Sequence of chain 1.E:
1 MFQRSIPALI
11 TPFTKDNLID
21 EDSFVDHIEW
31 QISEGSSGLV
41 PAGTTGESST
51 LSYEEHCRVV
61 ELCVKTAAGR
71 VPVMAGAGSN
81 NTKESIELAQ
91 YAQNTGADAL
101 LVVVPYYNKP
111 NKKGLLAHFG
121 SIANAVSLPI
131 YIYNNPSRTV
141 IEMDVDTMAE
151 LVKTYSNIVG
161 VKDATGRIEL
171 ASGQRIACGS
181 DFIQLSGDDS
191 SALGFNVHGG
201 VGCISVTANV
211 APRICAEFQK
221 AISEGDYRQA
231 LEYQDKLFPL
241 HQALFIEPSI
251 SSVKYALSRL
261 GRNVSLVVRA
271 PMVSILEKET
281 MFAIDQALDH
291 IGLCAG

The protein below binds the small molecule below.
Small molecule (SMILES): O=C(O)CCC(O)CC(=O)C(=O)O

Binding-site contacts:
Ligand atom CAJ contacts residue TYR133 of chain 1.E at 3.6 Å (hydrophobic).
Ligand atom CAM contacts residue E8U1 of chain 1.O at 0.7 Å.
Ligand atom CAI contacts residue ARG138 of chain 1.E at 3.6 Å.
Ligand atom CAF contacts residue TYR133 of chain 1.E at 3.6 Å (hydrophobic).
Ligand atom OAC contacts residue ILE204 of chain 1.E at 3.3 Å (h-bond).
Ligand atom OAD contacts residue E8U1 of chain 1.O at 0.0 Å (h-bond).
Ligand atom CAM contacts residue LYS162 of chain 1.E at 3.0 Å.
Ligand atom CAK contacts residue GLY187 of chain 1.E at 3.9 Å.
Ligand atom CAG contacts residue ALA8 of chain 1.E at 3.7 Å (hydrophobic).
Ligand atom OAB contacts residue LYS162 of chain 1.E at 2.8 Å (salt-bridge).
Ligand atom OAE contacts residue E8U1 of chain 1.O at 0.1 Å (h-bond).
Ligand atom OAB contacts residue E8U1 of chain 1.O at 0.1 Å (h-bond).
Ligand atom CAJ contacts residue LYS162 of chain 1.E at 2.3 Å.
Ligand atom CAJ contacts residue ALA8 of chain 1.E at 3.6 Å (hydrophobic).
Ligand atom CAF contacts residue E8U1 of chain 1.O at 0.2 Å.
Ligand atom OAB contacts residue GLY43 of chain 1.E at 3.7 Å.
Ligand atom OAB contacts residue TYR133 of chain 1.E at 3.7 Å.
Ligand atom OAE contacts residue LYS162 of chain 1.E at 3.4 Å (salt-bridge).
Ligand atom OAC contacts residue GLY187 of chain 1.E at 2.7 Å (h-bond).
Ligand atom OAA contacts residue E8U1 of chain 1.O at 0.0 Å (h-bond).
Ligand atom CAJ contacts residue THR44 of chain 1.E at 3.6 Å.
Ligand atom CAI contacts residue E8U1 of chain 1.O at 0.1 Å.
Ligand atom CAG contacts residue E8U1 of chain 1.O at 0.2 Å.
Ligand atom OAE contacts residue ALA8 of chain 1.E at 3.5 Å.
Ligand atom OAA contacts residue ASN135 of chain 1.E at 2.8 Å (h-bond).
Ligand atom CAI contacts residue ASN135 of chain 1.E at 3.7 Å.
Ligand atom OAD contacts residue ARG138 of chain 1.E at 3.0 Å (salt-bridge).
Ligand atom CAK contacts residue E8U1 of chain 1.O at 0.2 Å.
Ligand atom CAL contacts residue E8U1 of chain 1.O at 0.1 Å.
Ligand atom CAJ contacts residue E8U1 of chain 1.O at 0.1 Å.
Ligand atom CAM contacts residue GLY187 of chain 1.E at 3.5 Å.
Ligand atom OAE contacts residue THR44 of chain 1.E at 3.4 Å.
Ligand atom OAA contacts residue ARG138 of chain 1.E at 3.1 Å (salt-bridge).
Ligand atom CAL contacts residue LYS162 of chain 1.E at 1.2 Å.
Ligand atom OAB contacts residue THR44 of chain 1.E at 2.9 Å (h-bond).
Ligand atom CAG contacts residue LYS162 of chain 1.E at 2.4 Å.
Ligand atom OAE contacts residue THR45 of chain 1.E at 3.0 Å (h-bond).
Ligand atom CAL contacts residue TYR133 of chain 1.E at 3.5 Å (hydrophobic).
Ligand atom CAG contacts residue ILE204 of chain 1.E at 3.6 Å (hydrophobic).
Ligand atom OAC contacts residue E8U1 of chain 1.O at 0.7 Å (h-bond).